Binding-site contacts:
Ligand atom O contacts residue MET314 of chain 1.B at 3.6 Å.
Ligand atom O3 contacts residue HIS169 of chain 2.B at 3.0 Å (h-bond).
Ligand atom C4A contacts residue TYR267 of chain 1.B at 3.3 Å (hydrophobic).
Ligand atom O1P contacts residue SER207 of chain 2.B at 2.2 Å (h-bond).
Ligand atom C4 contacts residue HIS169 of chain 2.B at 3.3 Å.
Ligand atom O3 contacts residue ARG139 of chain 2.B at 2.8 Å (salt-bridge).
Ligand atom P contacts residue SER207 of chain 2.B at 3.5 Å.
Ligand atom C5A contacts residue VAL38 of chain 2.B at 3.5 Å (hydrophobic).
Ligand atom P contacts residue VAL225 of chain 2.B at 3.5 Å.
Ligand atom CB contacts residue TYR356 of chain 2.B at 3.4 Å (hydrophobic).
Ligand atom ND contacts residue TYR267 of chain 1.B at 3.8 Å.
Ligand atom O2P contacts residue GLY224 of chain 2.B at 3.5 Å.
Ligand atom C6 contacts residue ARG222 of chain 2.B at 3.5 Å.
Ligand atom ND contacts residue MET314 of chain 1.B at 3.4 Å.
Ligand atom P contacts residue TYR44 of chain 2.B at 3.5 Å.
Ligand atom C4A contacts residue HIS169 of chain 2.B at 3.6 Å.
Ligand atom OG contacts residue TYR356 of chain 2.B at 3.2 Å.
Ligand atom C contacts residue MET314 of chain 1.B at 3.6 Å (hydrophobic).
Ligand atom O2P contacts residue VAL225 of chain 2.B at 2.6 Å (h-bond).
Ligand atom C2 contacts residue HIS169 of chain 2.B at 3.4 Å.
Ligand atom O3P contacts residue TYR356 of chain 2.B at 2.8 Å (h-bond).
Ligand atom O2P contacts residue TYR44 of chain 2.B at 2.2 Å (h-bond).
Ligand atom O4P contacts residue TYR44 of chain 2.B at 3.7 Å.
Ligand atom OG contacts residue TYR286 of chain 1.B at 2.8 Å (h-bond).
Ligand atom C5A contacts residue TYR44 of chain 2.B at 3.6 Å (hydrophobic).
Ligand atom N contacts residue LYS40 of chain 2.B at 3.5 Å.
Ligand atom O3P contacts residue VAL225 of chain 2.B at 3.4 Å.
Ligand atom O1P contacts residue VAL225 of chain 2.B at 3.2 Å (h-bond).
Ligand atom O3 contacts residue TYR267 of chain 1.B at 3.3 Å (h-bond).
Ligand atom N1 contacts residue ARG222 of chain 2.B at 2.7 Å (salt-bridge).
Ligand atom O contacts residue CYS313 of chain 1.B at 3.7 Å.
Ligand atom C contacts residue TYR267 of chain 1.B at 3.6 Å (hydrophobic).
Ligand atom O1P contacts residue GLY224 of chain 2.B at 3.1 Å (h-bond).
Ligand atom ND contacts residue TYR286 of chain 1.B at 3.1 Å (h-bond).
Ligand atom C2 contacts residue ARG222 of chain 2.B at 3.5 Å.
Ligand atom O2P contacts residue TYR356 of chain 2.B at 3.5 Å.
Ligand atom C2A contacts residue ARG222 of chain 2.B at 3.6 Å.
Ligand atom O contacts residue ARG139 of chain 2.B at 3.5 Å (salt-bridge).
Ligand atom C3 contacts residue HIS169 of chain 2.B at 3.0 Å.
Ligand atom O contacts residue TYR267 of chain 1.B at 3.3 Å (h-bond).

The protein below binds the small molecule below.
Small molecule (SMILES): Cc1ncc(COP(=O)(O)O)c(CN[C@@H]2CONC2=O)c1O

Sequence of chain 2.B:
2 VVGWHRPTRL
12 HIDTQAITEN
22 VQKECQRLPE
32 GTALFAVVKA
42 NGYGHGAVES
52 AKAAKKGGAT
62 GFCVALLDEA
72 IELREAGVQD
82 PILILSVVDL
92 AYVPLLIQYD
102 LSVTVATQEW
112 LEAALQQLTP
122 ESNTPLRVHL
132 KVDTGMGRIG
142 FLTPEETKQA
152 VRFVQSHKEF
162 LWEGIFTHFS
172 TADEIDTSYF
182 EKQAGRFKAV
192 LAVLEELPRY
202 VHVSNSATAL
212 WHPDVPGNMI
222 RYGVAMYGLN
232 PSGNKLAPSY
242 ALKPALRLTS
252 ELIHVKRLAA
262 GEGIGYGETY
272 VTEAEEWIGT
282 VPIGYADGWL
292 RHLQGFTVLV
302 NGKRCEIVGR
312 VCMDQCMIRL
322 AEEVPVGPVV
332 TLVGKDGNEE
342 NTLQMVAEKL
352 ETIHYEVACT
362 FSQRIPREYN

Sequence of chain 1.B:
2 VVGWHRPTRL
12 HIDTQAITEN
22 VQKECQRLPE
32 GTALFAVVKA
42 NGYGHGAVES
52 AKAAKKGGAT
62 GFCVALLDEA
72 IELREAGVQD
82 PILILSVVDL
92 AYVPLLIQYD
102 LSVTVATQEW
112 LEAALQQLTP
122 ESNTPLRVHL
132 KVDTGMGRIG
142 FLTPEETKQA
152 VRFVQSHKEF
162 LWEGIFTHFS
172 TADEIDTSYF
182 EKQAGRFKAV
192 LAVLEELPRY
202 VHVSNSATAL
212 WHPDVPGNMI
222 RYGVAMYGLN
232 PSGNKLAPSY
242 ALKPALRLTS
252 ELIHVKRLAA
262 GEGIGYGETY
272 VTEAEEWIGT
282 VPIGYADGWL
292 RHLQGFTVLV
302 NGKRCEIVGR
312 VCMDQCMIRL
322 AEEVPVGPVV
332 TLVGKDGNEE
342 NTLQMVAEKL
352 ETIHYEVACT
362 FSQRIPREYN